The small molecule below binds the protein below.
Small molecule (SMILES): O=c1[nH]c(=O)c2nn[nH]c2[nH]1

Binding-site contacts:
Ligand atom O2 contacts residue GLN229 of chain 3.A at 3.8 Å.
Ligand atom C5 contacts residue OXY1 of chain 3.D at 3.4 Å.
Ligand atom N8 contacts residue ALA57 of chain 4.A at 3.7 Å.
Ligand atom C5 contacts residue PHE160 of chain 3.A at 3.4 Å (hydrophobic).
Ligand atom O6 contacts residue THR58 of chain 4.A at 3.8 Å.
Ligand atom C4 contacts residue PHE160 of chain 3.A at 3.3 Å (hydrophobic).
Ligand atom N8 contacts residue PHE160 of chain 3.A at 3.6 Å.
Ligand atom O6 contacts residue TYR9 of chain 4.A at 3.8 Å.
Ligand atom N7 contacts residue THR58 of chain 4.A at 2.7 Å (h-bond).
Ligand atom N1 contacts residue PHE160 of chain 3.A at 3.6 Å.
Ligand atom O2 contacts residue ARG177 of chain 3.A at 2.9 Å (salt-bridge).
Ligand atom N8 contacts residue LEU171 of chain 3.A at 3.8 Å.
Ligand atom C4 contacts residue ARG177 of chain 3.A at 3.8 Å.
Ligand atom N9 contacts residue PHE160 of chain 3.A at 3.4 Å.
Ligand atom N3 contacts residue OXY1 of chain 3.D at 3.8 Å.
Ligand atom C2 contacts residue ARG177 of chain 3.A at 3.6 Å.
Ligand atom C2 contacts residue ASN255 of chain 3.A at 3.9 Å.
Ligand atom C2 contacts residue GLN229 of chain 3.A at 3.9 Å.
Ligand atom N9 contacts residue ARG177 of chain 3.A at 3.9 Å.
Ligand atom C6 contacts residue GLN229 of chain 3.A at 3.7 Å.
Ligand atom N8 contacts residue THR58 of chain 4.A at 3.3 Å (h-bond).
Ligand atom O6 contacts residue GLN229 of chain 3.A at 2.9 Å (h-bond).
Ligand atom O2 contacts residue VAL228 of chain 3.A at 2.9 Å (h-bond).
Ligand atom N9 contacts residue OXY1 of chain 3.D at 3.4 Å (h-bond).
Ligand atom C4 contacts residue ASN255 of chain 3.A at 3.9 Å.
Ligand atom C4 contacts residue OXY1 of chain 3.D at 3.2 Å.
Ligand atom N3 contacts residue PHE160 of chain 3.A at 3.7 Å.
Ligand atom N7 contacts residue OXY1 of chain 3.D at 3.6 Å (h-bond).
Ligand atom N3 contacts residue ASN255 of chain 3.A at 3.4 Å (h-bond).
Ligand atom O2 contacts residue PHE160 of chain 3.A at 3.9 Å.
Ligand atom O2 contacts residue SER227 of chain 3.A at 3.6 Å.
Ligand atom N8 contacts residue ASP59 of chain 4.A at 3.9 Å.
Ligand atom N1 contacts residue GLN229 of chain 3.A at 3.0 Å (h-bond).
Ligand atom C2 contacts residue PHE160 of chain 3.A at 3.7 Å (hydrophobic).
Ligand atom O6 contacts residue ILE55 of chain 4.A at 3.5 Å.
Ligand atom N7 contacts residue PHE160 of chain 3.A at 3.6 Å.
Ligand atom N8 contacts residue OXY1 of chain 3.D at 3.5 Å (h-bond).
Ligand atom N3 contacts residue ARG177 of chain 3.A at 3.0 Å (salt-bridge).
Ligand atom N7 contacts residue ALA57 of chain 4.A at 3.4 Å.
Ligand atom C6 contacts residue PHE160 of chain 3.A at 3.5 Å (hydrophobic).

Sequence of chain 3.A:
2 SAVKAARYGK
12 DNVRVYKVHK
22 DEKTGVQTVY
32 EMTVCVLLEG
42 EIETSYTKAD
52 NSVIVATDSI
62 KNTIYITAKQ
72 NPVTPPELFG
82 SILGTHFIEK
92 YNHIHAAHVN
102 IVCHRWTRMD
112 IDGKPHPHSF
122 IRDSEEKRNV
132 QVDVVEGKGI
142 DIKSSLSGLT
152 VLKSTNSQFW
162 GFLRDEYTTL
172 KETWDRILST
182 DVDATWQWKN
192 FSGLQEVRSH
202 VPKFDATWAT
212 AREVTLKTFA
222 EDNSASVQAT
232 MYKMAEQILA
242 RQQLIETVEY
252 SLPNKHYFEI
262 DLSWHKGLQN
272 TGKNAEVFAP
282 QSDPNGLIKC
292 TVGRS

Sequence of chain 4.A:
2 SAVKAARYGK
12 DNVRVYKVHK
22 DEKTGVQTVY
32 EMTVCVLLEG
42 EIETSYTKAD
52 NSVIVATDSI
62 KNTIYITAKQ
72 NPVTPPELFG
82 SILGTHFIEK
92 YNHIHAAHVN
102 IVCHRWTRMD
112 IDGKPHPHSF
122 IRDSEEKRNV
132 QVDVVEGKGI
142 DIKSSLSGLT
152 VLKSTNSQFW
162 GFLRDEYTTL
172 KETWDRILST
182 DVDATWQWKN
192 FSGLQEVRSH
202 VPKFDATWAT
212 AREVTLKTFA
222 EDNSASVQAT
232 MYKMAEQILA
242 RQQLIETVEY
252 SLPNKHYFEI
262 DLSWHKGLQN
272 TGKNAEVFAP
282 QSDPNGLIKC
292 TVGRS